Sequence of chain 44.A:
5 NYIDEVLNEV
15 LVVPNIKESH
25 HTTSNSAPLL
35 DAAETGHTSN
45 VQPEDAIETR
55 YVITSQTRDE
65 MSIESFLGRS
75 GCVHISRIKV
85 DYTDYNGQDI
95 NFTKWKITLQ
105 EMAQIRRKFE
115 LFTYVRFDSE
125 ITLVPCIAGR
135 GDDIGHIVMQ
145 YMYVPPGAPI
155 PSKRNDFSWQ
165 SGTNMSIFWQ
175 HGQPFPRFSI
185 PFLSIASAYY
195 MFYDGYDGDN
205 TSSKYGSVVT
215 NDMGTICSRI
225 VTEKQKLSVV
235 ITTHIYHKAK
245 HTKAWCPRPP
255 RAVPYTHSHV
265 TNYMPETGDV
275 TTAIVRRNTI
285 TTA

Binding-site contacts:
Ligand atom C6 contacts residue LEU103 of chain 44.A at 3.2 Å (hydrophobic).
Ligand atom O4 contacts residue ASN215 of chain 44.A at 3.4 Å (h-bond).
Ligand atom O5 contacts residue LEU103 of chain 44.A at 3.0 Å (h-bond).
Ligand atom O3 contacts residue ILE101 of chain 44.A at 3.5 Å.
Ligand atom C6 contacts residue ILE101 of chain 44.A at 3.2 Å (hydrophobic).
Ligand atom O4 contacts residue THR102 of chain 44.A at 3.8 Å.
Ligand atom O1 contacts residue TYR194 of chain 44.A at 3.8 Å.
Ligand atom C3 contacts residue ASN215 of chain 44.A at 3.5 Å.
Ligand atom O3 contacts residue ASN215 of chain 44.A at 2.1 Å.
Ligand atom O6 contacts residue HIS241 of chain 44.A at 4.0 Å.
Ligand atom C5 contacts residue LEU103 of chain 44.A at 3.0 Å (hydrophobic).
Ligand atom O6 contacts residue ILE101 of chain 44.A at 2.1 Å (h-bond).
Ligand atom C1 contacts residue MET195 of chain 44.A at 3.2 Å (hydrophobic).
Ligand atom C6 contacts residue THR102 of chain 44.A at 1.9 Å.
Ligand atom C5 contacts residue THR102 of chain 44.A at 2.8 Å.
Ligand atom C2 contacts residue MET217 of chain 44.A at 3.5 Å (hydrophobic).
Ligand atom C6 contacts residue LEU103 of chain 44.A at 2.7 Å (hydrophobic).
Ligand atom O6 contacts residue THR102 of chain 44.A at 2.4 Å.
Ligand atom O2 contacts residue ASN215 of chain 44.A at 3.5 Å.
Ligand atom O6 contacts residue LEU103 of chain 44.A at 4.0 Å.
Ligand atom O5 contacts residue THR102 of chain 44.A at 3.6 Å.
Ligand atom O6 contacts residue LEU103 of chain 44.A at 3.3 Å.
Ligand atom C5 contacts residue LEU103 of chain 44.A at 3.5 Å (hydrophobic).
Ligand atom O2 contacts residue MET217 of chain 44.A at 3.3 Å (h-bond).
Ligand atom O2 contacts residue TYR193 of chain 44.A at 3.9 Å.
Ligand atom C4 contacts residue ASN215 of chain 44.A at 4.0 Å.
Ligand atom O3 contacts residue MET217 of chain 44.A at 2.5 Å (h-bond).
Ligand atom O4 contacts residue HIS263 of chain 44.A at 2.6 Å.
Ligand atom C6 contacts residue HIS241 of chain 44.A at 3.7 Å.
Ligand atom C3 contacts residue MET217 of chain 44.A at 3.2 Å (hydrophobic).
Ligand atom O2 contacts residue MET195 of chain 44.A at 3.6 Å.
Ligand atom O3 contacts residue TYR194 of chain 44.A at 3.9 Å.
Ligand atom C2 contacts residue TYR193 of chain 44.A at 3.8 Å (hydrophobic).
Ligand atom O1 contacts residue MET195 of chain 44.A at 3.8 Å.
Ligand atom O1 contacts residue GLN104 of chain 44.A at 3.9 Å.
Ligand atom O5 contacts residue LEU103 of chain 44.A at 3.3 Å.
Ligand atom C4 contacts residue HIS263 of chain 44.A at 3.7 Å.
Ligand atom C4 contacts residue THR102 of chain 44.A at 3.9 Å.
Ligand atom C5 contacts residue HIS263 of chain 44.A at 3.9 Å.
Ligand atom O4 contacts residue ILE101 of chain 44.A at 4.0 Å.

A protein and the small-molecule ligand that binds it are described below.
Small molecule (SMILES): OC[C@H]1O[C@@](CO)(O[C@H]2O[C@H](CO)[C@@H](O)[C@H](O)[C@H]2O)[C@@H](O)[C@@H]1O